The protein below binds the small molecule below.
Small molecule (SMILES): CNC(=O)c1cc(Oc2ccc(NC(=O)Nc3ccc(Cl)c(C(F)(F)F)c3)cc2)ccn1

Binding-site contacts:
Ligand atom N14 contacts residue PHE99 of chain 1.A at 3.7 Å.
Ligand atom F9 contacts residue LEU144 of chain 1.A at 3.4 Å.
Ligand atom C21 contacts residue PHE99 of chain 1.A at 3.8 Å (hydrophobic).
Ligand atom F10 contacts residue HIS151 of chain 1.A at 3.4 Å.
Ligand atom C28 contacts residue MET176 of chain 1.A at 3.7 Å (hydrophobic).
Ligand atom N30 contacts residue TYR101 of chain 1.A at 3.6 Å.
Ligand atom C25 contacts residue ALA102 of chain 1.A at 3.5 Å (hydrophobic).
Ligand atom C24 contacts residue ALA52 of chain 1.A at 3.3 Å (hydrophobic).
Ligand atom C17 contacts residue PHE99 of chain 1.A at 3.7 Å (hydrophobic).
Ligand atom O22 contacts residue MET176 of chain 1.A at 3.7 Å.
Ligand atom C16 contacts residue PHE99 of chain 1.A at 3.5 Å (hydrophobic).
Ligand atom C21 contacts residue ILE81 of chain 1.A at 3.8 Å (hydrophobic).
Ligand atom N12 contacts residue LEU72 of chain 1.A at 3.7 Å.
Ligand atom C31 contacts residue ALA102 of chain 1.A at 3.1 Å (hydrophobic).
Ligand atom O15 contacts residue ASP175 of chain 1.A at 2.7 Å (salt-bridge).
Ligand atom F9 contacts residue LEU75 of chain 1.A at 3.6 Å.
Ligand atom C17 contacts residue LYS54 of chain 1.A at 3.6 Å.
Ligand atom C1 contacts residue ASP175 of chain 1.A at 3.6 Å.
Ligand atom F8 contacts residue VAL80 of chain 1.A at 3.5 Å.
Ligand atom C31 contacts residue TYR101 of chain 1.A at 3.5 Å (hydrophobic).
Ligand atom N12 contacts residue GLU68 of chain 1.A at 2.8 Å (salt-bridge).
Ligand atom C31 contacts residue GLU103 of chain 1.A at 3.4 Å.
Ligand atom C4 contacts residue PHE178 of chain 1.A at 3.6 Å (hydrophobic).
Ligand atom C19 contacts residue MET176 of chain 1.A at 3.7 Å (hydrophobic).
Ligand atom F9 contacts residue VAL80 of chain 1.A at 3.6 Å.
Ligand atom C13 contacts residue ASP175 of chain 1.A at 3.4 Å.
Ligand atom C25 contacts residue ASP100 of chain 1.A at 3.6 Å.
Ligand atom N14 contacts residue GLU68 of chain 1.A at 2.9 Å (salt-bridge).
Ligand atom F10 contacts residue LEU144 of chain 1.A at 3.7 Å.
Ligand atom C1 contacts residue LEU72 of chain 1.A at 3.8 Å (hydrophobic).
Ligand atom O15 contacts residue ALA174 of chain 1.A at 3.5 Å.
Ligand atom CL11 contacts residue VAL149 of chain 1.A at 3.6 Å.
Ligand atom N26 contacts residue ALA102 of chain 1.A at 3.3 Å (h-bond).
Ligand atom C20 contacts residue ILE81 of chain 1.A at 3.5 Å (hydrophobic).
Ligand atom N12 contacts residue ASP175 of chain 1.A at 3.5 Å (salt-bridge).
Ligand atom F8 contacts residue ILE173 of chain 1.A at 3.3 Å.
Ligand atom C13 contacts residue GLU68 of chain 1.A at 3.3 Å.
Ligand atom C2 contacts residue ASP175 of chain 1.A at 3.7 Å.
Ligand atom N30 contacts residue ALA102 of chain 1.A at 2.6 Å (h-bond).
Ligand atom C25 contacts residue ALA52 of chain 1.A at 3.5 Å (hydrophobic).

Sequence of chain 1.A:
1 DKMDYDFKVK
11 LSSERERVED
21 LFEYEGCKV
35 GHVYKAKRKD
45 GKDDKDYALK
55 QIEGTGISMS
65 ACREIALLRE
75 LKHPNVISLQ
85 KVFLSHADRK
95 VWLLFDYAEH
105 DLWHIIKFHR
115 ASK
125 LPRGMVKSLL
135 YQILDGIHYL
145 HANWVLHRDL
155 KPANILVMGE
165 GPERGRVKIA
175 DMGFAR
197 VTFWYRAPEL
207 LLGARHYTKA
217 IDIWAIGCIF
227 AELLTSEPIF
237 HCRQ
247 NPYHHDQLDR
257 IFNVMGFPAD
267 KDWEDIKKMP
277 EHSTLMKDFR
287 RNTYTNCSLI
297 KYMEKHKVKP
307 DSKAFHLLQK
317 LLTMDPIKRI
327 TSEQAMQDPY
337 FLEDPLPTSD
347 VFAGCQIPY